The small molecule below binds the protein below.
Small molecule (SMILES): CC(=O)N[C@H]1[C@H](O[C@H]2[C@H](O)[C@@H](NC(C)=O)CO[C@@H]2CO)O[C@H](CO)[C@@H](O[C@@H]2O[C@H](CO)[C@@H](O)[C@H](O[C@H]3O[C@H](CO)[C@@H](O)[C@H](O)[C@@H]3O)[C@@H]2O)[C@@H]1O

Sequence of chain 1.A:
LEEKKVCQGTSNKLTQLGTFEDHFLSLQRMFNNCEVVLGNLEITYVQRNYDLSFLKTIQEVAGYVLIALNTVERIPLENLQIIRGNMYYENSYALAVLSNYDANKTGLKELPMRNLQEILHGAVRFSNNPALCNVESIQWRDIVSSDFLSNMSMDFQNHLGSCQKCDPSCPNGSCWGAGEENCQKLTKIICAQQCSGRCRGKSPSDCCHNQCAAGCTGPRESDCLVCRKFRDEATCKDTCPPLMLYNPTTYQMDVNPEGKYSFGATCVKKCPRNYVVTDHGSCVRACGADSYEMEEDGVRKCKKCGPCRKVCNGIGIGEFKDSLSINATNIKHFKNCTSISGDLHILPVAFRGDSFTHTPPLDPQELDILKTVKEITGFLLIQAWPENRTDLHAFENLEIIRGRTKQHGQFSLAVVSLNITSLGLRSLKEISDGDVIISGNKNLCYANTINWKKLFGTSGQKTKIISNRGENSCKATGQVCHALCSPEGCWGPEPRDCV

Binding-site contacts:
Ligand atom O4 contacts residue ASN91 of chain 1.A at 3.8 Å.
Ligand atom C1 contacts residue ASN91 of chain 1.A at 3.1 Å.
Ligand atom C6 contacts residue SER324 of chain 1.A at 3.6 Å.
Ligand atom C5 contacts residue SER324 of chain 1.A at 3.9 Å.
Ligand atom C2 contacts residue THR360 of chain 1.A at 3.6 Å.
Ligand atom O5 contacts residue ASN331 of chain 1.A at 2.9 Å (h-bond).
Ligand atom N2 contacts residue THR358 of chain 1.A at 3.1 Å.
Ligand atom C2 contacts residue ASN328 of chain 1.A at 2.5 Å.
Ligand atom O5 contacts residue SER324 of chain 1.A at 3.9 Å.
Ligand atom O6 contacts residue THR358 of chain 1.A at 3.0 Å (h-bond).
Ligand atom C8 contacts residue THR358 of chain 1.A at 3.5 Å.
Ligand atom O3 contacts residue ASN91 of chain 1.A at 3.4 Å (h-bond).
Ligand atom N2 contacts residue ASN328 of chain 1.A at 2.9 Å (h-bond).
Ligand atom C7 contacts residue THR358 of chain 1.A at 3.8 Å.
Ligand atom O3 contacts residue THR358 of chain 1.A at 2.6 Å (h-bond).
Ligand atom O7 contacts residue ASN328 of chain 1.A at 2.9 Å (h-bond).
Ligand atom C2 contacts residue ASP323 of chain 1.A at 3.4 Å.
Ligand atom C1 contacts residue THR360 of chain 1.A at 3.5 Å.
Ligand atom C1 contacts residue ASN331 of chain 1.A at 3.6 Å.
Ligand atom O6 contacts residue SER324 of chain 1.A at 2.8 Å (h-bond).
Ligand atom C3 contacts residue ASN328 of chain 1.A at 3.8 Å.
Ligand atom C8 contacts residue VAL350 of chain 1.A at 3.6 Å (hydrophobic).
Ligand atom C4 contacts residue SER324 of chain 1.A at 3.5 Å.
Ligand atom O5 contacts residue ASN91 of chain 1.A at 3.1 Å (h-bond).
Ligand atom O5 contacts residue ASN328 of chain 1.A at 2.4 Å (h-bond).
Ligand atom C3 contacts residue THR360 of chain 1.A at 3.7 Å.
Ligand atom C1 contacts residue ASN328 of chain 1.A at 1.4 Å.
Ligand atom N2 contacts residue THR360 of chain 1.A at 3.2 Å (h-bond).
Ligand atom C5 contacts residue ASN328 of chain 1.A at 3.7 Å.
Ligand atom O2 contacts residue ASP323 of chain 1.A at 3.3 Å (salt-bridge).
Ligand atom C8 contacts residue ASP355 of chain 1.A at 3.7 Å.
Ligand atom C3 contacts residue THR358 of chain 1.A at 3.5 Å.
Ligand atom O6 contacts residue PHE321 of chain 1.A at 3.4 Å.
Ligand atom O7 contacts residue LEU325 of chain 1.A at 3.5 Å (h-bond).
Ligand atom C7 contacts residue ASN328 of chain 1.A at 3.2 Å.
Ligand atom O3 contacts residue ASP323 of chain 1.A at 3.8 Å.
Ligand atom O6 contacts residue ASN91 of chain 1.A at 3.9 Å.
Ligand atom O7 contacts residue SER326 of chain 1.A at 3.3 Å (h-bond).
Ligand atom O6 contacts residue ASP323 of chain 1.A at 3.9 Å.
Ligand atom O6 contacts residue ASN331 of chain 1.A at 3.5 Å (h-bond).